Binding-site contacts:
Ligand atom O6 contacts residue ASN239 of chain 1.C at 4.5 Å.
Ligand atom O5 contacts residue ASN239 of chain 1.C at 2.4 Å (h-bond).
Ligand atom O6 contacts residue MET237 of chain 1.C at 4.4 Å.
Ligand atom C2 contacts residue ASN239 of chain 1.C at 2.5 Å.
Ligand atom N2 contacts residue ASN239 of chain 1.C at 2.9 Å (h-bond).
Ligand atom C7 contacts residue ASN239 of chain 1.C at 3.3 Å.
Ligand atom C1 contacts residue ASN239 of chain 1.C at 1.4 Å.
Ligand atom C3 contacts residue ASN239 of chain 1.C at 3.8 Å.
Ligand atom O7 contacts residue ASN239 of chain 1.C at 3.8 Å.
Ligand atom C4 contacts residue ASN239 of chain 1.C at 4.3 Å.
Ligand atom C8 contacts residue ASN239 of chain 1.C at 4.0 Å.
Ligand atom C5 contacts residue ASN239 of chain 1.C at 3.7 Å.

A protein and the small-molecule ligand that binds it are described below.
Small molecule (SMILES): CC(=O)N[C@@H]1[C@@H](O)[C@H](O)[C@@H](CO)O[C@H]1O

Sequence of chain 1.C:
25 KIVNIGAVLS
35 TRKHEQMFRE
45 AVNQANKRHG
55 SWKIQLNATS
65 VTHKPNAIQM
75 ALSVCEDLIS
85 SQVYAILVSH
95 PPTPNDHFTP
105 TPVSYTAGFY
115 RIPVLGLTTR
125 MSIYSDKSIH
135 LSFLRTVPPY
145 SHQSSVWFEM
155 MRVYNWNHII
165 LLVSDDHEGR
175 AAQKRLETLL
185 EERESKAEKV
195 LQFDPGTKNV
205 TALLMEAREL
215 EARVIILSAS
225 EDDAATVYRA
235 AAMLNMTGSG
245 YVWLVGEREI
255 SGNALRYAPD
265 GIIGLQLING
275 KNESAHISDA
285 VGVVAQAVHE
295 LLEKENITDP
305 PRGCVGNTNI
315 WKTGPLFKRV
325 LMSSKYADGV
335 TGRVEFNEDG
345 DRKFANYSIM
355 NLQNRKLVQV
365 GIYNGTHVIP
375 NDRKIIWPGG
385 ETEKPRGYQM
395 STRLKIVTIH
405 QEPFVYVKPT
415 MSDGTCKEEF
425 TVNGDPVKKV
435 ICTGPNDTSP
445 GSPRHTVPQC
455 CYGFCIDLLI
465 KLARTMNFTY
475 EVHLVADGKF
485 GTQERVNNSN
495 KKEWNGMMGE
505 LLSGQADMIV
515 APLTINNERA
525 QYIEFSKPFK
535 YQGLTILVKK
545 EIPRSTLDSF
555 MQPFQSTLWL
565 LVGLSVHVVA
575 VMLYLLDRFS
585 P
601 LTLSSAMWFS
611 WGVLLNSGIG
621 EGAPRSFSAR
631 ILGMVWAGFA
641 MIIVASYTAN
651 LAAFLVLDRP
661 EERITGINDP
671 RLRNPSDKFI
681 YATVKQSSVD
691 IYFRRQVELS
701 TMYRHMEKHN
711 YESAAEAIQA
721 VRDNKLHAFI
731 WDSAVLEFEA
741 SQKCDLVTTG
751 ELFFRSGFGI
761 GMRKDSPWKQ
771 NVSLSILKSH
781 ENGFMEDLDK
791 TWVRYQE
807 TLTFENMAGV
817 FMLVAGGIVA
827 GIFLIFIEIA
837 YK